Sequence of chain 1.CA:
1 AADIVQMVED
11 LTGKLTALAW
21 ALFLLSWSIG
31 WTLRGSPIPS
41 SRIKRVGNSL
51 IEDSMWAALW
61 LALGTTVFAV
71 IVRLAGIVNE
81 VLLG

Binding-site contacts:
Ligand atom C09 contacts residue PRO39 of chain 1.X at 4.1 Å (hydrophobic).
Ligand atom C38 contacts residue TRP60 of chain 1.DA at 4.1 Å (hydrophobic).
Ligand atom C49 contacts residue ILE71 of chain 1.DA at 3.8 Å (hydrophobic).
Ligand atom O07 contacts residue PRO39 of chain 1.X at 4.2 Å.
Ligand atom C36 contacts residue ILE51 of chain 1.Y at 3.6 Å (hydrophobic).
Ligand atom C39 contacts residue TRP60 of chain 1.DA at 3.9 Å (hydrophobic).
Ligand atom C14 contacts residue ILE43 of chain 1.CA at 3.9 Å (hydrophobic).
Ligand atom C08 contacts residue TRP56 of chain 1.DA at 4.1 Å (hydrophobic).
Ligand atom C42 contacts residue TRP60 of chain 1.DA at 3.7 Å (hydrophobic).
Ligand atom C52 contacts residue MET55 of chain 1.Y at 3.6 Å (hydrophobic).
Ligand atom C56 contacts residue ARG42 of chain 1.X at 3.4 Å.
Ligand atom C46 contacts residue VAL67 of chain 1.DA at 4.1 Å (hydrophobic).
Ligand atom C32 contacts residue PRO37 of chain 1.X at 3.6 Å (hydrophobic).
Ligand atom C54 contacts residue MET55 of chain 1.Y at 3.9 Å (hydrophobic).
Ligand atom C55 contacts residue ILE43 of chain 1.X at 4.0 Å (hydrophobic).
Ligand atom C51 contacts residue LEU59 of chain 1.Y at 3.7 Å (hydrophobic).
Ligand atom C16 contacts residue LEU33 of chain 1.CA at 3.6 Å (hydrophobic).
Ligand atom C48 contacts residue LEU74 of chain 1.DA at 3.6 Å (hydrophobic).
Ligand atom C11 contacts residue VAL46 of chain 1.CA at 3.8 Å (hydrophobic).
Ligand atom C14 contacts residue TRP56 of chain 1.DA at 3.6 Å (hydrophobic).
Ligand atom C41 contacts residue TRP60 of chain 1.DA at 1.5 Å (hydrophobic).
Ligand atom C55 contacts residue TRP56 of chain 1.Y at 2.7 Å (hydrophobic).
Ligand atom C32 contacts residue PRO39 of chain 1.X at 4.2 Å (hydrophobic).
Ligand atom C57 contacts residue ILE43 of chain 1.X at 3.7 Å (hydrophobic).
Ligand atom C57 contacts residue TRP56 of chain 1.Y at 1.4 Å (hydrophobic).
Ligand atom C56 contacts residue TRP56 of chain 1.Y at 3.1 Å (hydrophobic).
Ligand atom C46 contacts residue VAL70 of chain 1.DA at 4.1 Å (hydrophobic).
Ligand atom O58 contacts residue SER41 of chain 1.X at 4.1 Å.
Ligand atom C39 contacts residue MET55 of chain 1.Y at 4.0 Å (hydrophobic).
Ligand atom C56 contacts residue GLU52 of chain 1.Y at 3.8 Å.
Ligand atom C56 contacts residue SER40 of chain 1.X at 4.2 Å.
Ligand atom O59 contacts residue GLU52 of chain 1.Y at 3.7 Å.
Ligand atom C20 contacts residue LEU63 of chain 1.DA at 4.1 Å (hydrophobic).
Ligand atom C26 contacts residue VAL67 of chain 1.DA at 4.2 Å (hydrophobic).
Ligand atom C12 contacts residue TRP60 of chain 1.DA at 3.8 Å (hydrophobic).
Ligand atom C24 contacts residue LEU63 of chain 1.DA at 4.1 Å (hydrophobic).
Ligand atom C40 contacts residue TRP60 of chain 1.DA at 2.8 Å (hydrophobic).
Ligand atom C54 contacts residue TRP56 of chain 1.Y at 3.5 Å (hydrophobic).
Ligand atom C24 contacts residue TRP60 of chain 1.DA at 4.0 Å (hydrophobic).
Ligand atom C53 contacts residue TRP56 of chain 1.Y at 4.0 Å (hydrophobic).

Sequence of chain 1.DA:
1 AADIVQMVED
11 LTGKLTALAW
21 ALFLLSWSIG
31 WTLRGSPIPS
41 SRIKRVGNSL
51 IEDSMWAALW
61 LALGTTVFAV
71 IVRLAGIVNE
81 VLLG

Sequence of chain 1.Y:
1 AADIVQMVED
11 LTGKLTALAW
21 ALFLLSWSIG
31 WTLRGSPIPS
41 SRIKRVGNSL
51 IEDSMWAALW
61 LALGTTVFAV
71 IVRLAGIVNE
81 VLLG

A small-molecule ligand and the protein it binds are described below.
Small molecule (SMILES): CC(C)CCC[C@@H](C)CCC[C@H](C)CCC[C@H](C)CCC[C@@H](C)CO[C@@H](COCC[C@H](C)CCC[C@@H](C)CCC[C@@H](C)CCC[C@@H](C)CCCC(C)C)COP(=O)(O)O

Sequence of chain 1.X:
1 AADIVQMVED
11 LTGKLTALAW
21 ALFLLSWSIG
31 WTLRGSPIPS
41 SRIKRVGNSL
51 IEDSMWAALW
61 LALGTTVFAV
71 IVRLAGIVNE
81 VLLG